This small molecule binds to this protein.
Small molecule (SMILES): Nc1ncnc2c1ncn2[C@H]1C[C@H](O)[C@@H](COP(=O)(O)O)O1

Sequence of chain 1.FA:
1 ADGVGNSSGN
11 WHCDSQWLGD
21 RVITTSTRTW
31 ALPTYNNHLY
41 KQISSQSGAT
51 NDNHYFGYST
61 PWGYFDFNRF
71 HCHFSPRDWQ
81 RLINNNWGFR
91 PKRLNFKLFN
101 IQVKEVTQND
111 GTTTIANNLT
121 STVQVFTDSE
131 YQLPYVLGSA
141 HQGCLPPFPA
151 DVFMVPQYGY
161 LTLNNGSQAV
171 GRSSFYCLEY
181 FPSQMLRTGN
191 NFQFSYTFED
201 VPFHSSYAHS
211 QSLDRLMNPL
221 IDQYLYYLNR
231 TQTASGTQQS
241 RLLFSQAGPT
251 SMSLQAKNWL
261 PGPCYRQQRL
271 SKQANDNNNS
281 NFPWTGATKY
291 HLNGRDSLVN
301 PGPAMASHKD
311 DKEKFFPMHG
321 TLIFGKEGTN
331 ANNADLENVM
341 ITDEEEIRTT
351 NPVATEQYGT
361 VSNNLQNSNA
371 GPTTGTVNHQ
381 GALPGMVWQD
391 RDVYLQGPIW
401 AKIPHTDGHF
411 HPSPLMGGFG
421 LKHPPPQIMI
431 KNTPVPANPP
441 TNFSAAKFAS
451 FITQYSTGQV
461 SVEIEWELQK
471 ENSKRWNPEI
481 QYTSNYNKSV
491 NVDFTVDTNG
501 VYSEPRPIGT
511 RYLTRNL

Sequence of chain 1.HA:
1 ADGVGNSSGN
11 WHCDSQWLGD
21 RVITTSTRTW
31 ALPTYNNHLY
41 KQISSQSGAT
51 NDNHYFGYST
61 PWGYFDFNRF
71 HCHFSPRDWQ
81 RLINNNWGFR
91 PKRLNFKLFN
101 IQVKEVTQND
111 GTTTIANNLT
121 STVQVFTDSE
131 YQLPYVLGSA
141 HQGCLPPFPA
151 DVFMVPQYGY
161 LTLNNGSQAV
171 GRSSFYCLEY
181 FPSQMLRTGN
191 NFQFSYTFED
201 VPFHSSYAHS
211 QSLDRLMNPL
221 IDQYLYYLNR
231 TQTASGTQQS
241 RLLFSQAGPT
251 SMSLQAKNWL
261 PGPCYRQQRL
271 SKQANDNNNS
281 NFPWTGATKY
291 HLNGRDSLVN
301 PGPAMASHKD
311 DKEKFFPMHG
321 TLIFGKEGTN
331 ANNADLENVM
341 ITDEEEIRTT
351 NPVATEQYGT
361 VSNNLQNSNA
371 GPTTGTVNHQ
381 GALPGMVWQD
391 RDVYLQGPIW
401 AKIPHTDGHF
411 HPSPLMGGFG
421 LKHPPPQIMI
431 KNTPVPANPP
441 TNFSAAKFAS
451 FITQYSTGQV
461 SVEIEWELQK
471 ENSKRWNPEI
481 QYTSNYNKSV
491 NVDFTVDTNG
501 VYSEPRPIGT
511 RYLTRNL

Binding-site contacts:
Ligand atom N6 contacts residue PRO412 of chain 1.FA at 3.6 Å.
Ligand atom C5 contacts residue PRO412 of chain 1.FA at 4.1 Å (hydrophobic).
Ligand atom N1 contacts residue VAL201 of chain 1.FA at 4.0 Å.
Ligand atom N6 contacts residue SER413 of chain 1.FA at 3.6 Å.
Ligand atom O4' contacts residue PRO202 of chain 1.FA at 4.4 Å.
Ligand atom O3' contacts residue HIS409 of chain 1.HA at 4.4 Å.
Ligand atom C6 contacts residue PRO412 of chain 1.FA at 3.6 Å (hydrophobic).
Ligand atom C5' contacts residue PRO202 of chain 1.FA at 4.2 Å (hydrophobic).
Ligand atom O5' contacts residue PRO202 of chain 1.FA at 4.1 Å.
Ligand atom C4 contacts residue PRO202 of chain 1.FA at 4.0 Å (hydrophobic).
Ligand atom C6 contacts residue SER413 of chain 1.FA at 4.4 Å.
Ligand atom N1 contacts residue PRO202 of chain 1.FA at 4.0 Å.
Ligand atom P contacts residue PRO202 of chain 1.FA at 4.4 Å.
Ligand atom O1P contacts residue PRO202 of chain 1.FA at 4.1 Å.
Ligand atom N7 contacts residue HIS411 of chain 1.FA at 3.7 Å.
Ligand atom C2 contacts residue PRO412 of chain 1.FA at 4.2 Å (hydrophobic).
Ligand atom C2' contacts residue HIS411 of chain 1.FA at 4.3 Å.
Ligand atom N6 contacts residue GLY420 of chain 1.FA at 3.6 Å.
Ligand atom C5 contacts residue PRO202 of chain 1.FA at 3.9 Å (hydrophobic).
Ligand atom N7 contacts residue SER413 of chain 1.FA at 4.3 Å.
Ligand atom N7 contacts residue PRO202 of chain 1.FA at 4.2 Å.
Ligand atom C2 contacts residue GLY420 of chain 1.FA at 3.8 Å.
Ligand atom N1 contacts residue GLY420 of chain 1.FA at 3.2 Å (h-bond).
Ligand atom N1 contacts residue PRO412 of chain 1.FA at 3.7 Å.
Ligand atom N9 contacts residue PRO412 of chain 1.FA at 4.4 Å.
Ligand atom N6 contacts residue VAL201 of chain 1.FA at 4.5 Å.
Ligand atom C6 contacts residue GLY420 of chain 1.FA at 4.3 Å.
Ligand atom C6 contacts residue VAL201 of chain 1.FA at 4.5 Å (hydrophobic).
Ligand atom C2 contacts residue PRO202 of chain 1.FA at 4.0 Å (hydrophobic).
Ligand atom C4 contacts residue PRO412 of chain 1.FA at 4.1 Å (hydrophobic).
Ligand atom N9 contacts residue PRO202 of chain 1.FA at 4.3 Å.
Ligand atom N3 contacts residue PRO412 of chain 1.FA at 4.0 Å.
Ligand atom C8 contacts residue HIS411 of chain 1.FA at 3.4 Å.
Ligand atom N3 contacts residue PRO202 of chain 1.FA at 4.2 Å.
Ligand atom N9 contacts residue HIS411 of chain 1.FA at 4.5 Å.
Ligand atom C6 contacts residue PRO202 of chain 1.FA at 4.0 Å (hydrophobic).
Ligand atom O3P contacts residue PRO202 of chain 1.FA at 4.1 Å.
Ligand atom C8 contacts residue PRO202 of chain 1.FA at 4.4 Å (hydrophobic).